Sequence of chain 6.A:
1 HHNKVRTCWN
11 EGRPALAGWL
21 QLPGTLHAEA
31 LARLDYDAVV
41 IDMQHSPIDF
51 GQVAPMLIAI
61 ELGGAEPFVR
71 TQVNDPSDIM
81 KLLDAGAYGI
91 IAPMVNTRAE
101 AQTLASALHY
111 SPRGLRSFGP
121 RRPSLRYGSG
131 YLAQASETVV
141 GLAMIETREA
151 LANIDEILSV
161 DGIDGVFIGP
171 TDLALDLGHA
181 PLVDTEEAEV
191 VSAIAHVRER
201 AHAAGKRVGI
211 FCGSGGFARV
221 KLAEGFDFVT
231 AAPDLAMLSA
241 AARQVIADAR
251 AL

Binding-site contacts:
Ligand atom O4 contacts residue TYR131 of chain 5.A at 4.3 Å.
Ligand atom C3 contacts residue PRO120 of chain 5.A at 4.1 Å (hydrophobic).
Ligand atom O4 contacts residue PHE118 of chain 5.A at 4.1 Å.
Ligand atom C3 contacts residue PHE118 of chain 5.A at 3.5 Å (hydrophobic).
Ligand atom O3 contacts residue GLY130 of chain 5.A at 4.4 Å.
Ligand atom O2 contacts residue PHE118 of chain 5.A at 3.7 Å.
Ligand atom O4 contacts residue PRO120 of chain 5.A at 4.1 Å.
Ligand atom C3 contacts residue TYR131 of chain 5.A at 3.7 Å (hydrophobic).
Ligand atom O3 contacts residue TYR131 of chain 5.A at 3.7 Å.
Ligand atom O1 contacts residue PHE118 of chain 5.A at 4.0 Å.
Ligand atom C2 contacts residue SER129 of chain 5.A at 4.0 Å.
Ligand atom C3 contacts residue LEU132 of chain 5.A at 4.1 Å (hydrophobic).
Ligand atom C2 contacts residue PHE118 of chain 5.A at 3.9 Å (hydrophobic).
Ligand atom C2 contacts residue LEU132 of chain 5.A at 3.8 Å (hydrophobic).
Ligand atom O4 contacts residue SER124 of chain 5.A at 3.5 Å.
Ligand atom C1 contacts residue PRO181 of chain 6.A at 4.4 Å (hydrophobic).
Ligand atom O3 contacts residue LEU132 of chain 5.A at 3.1 Å (h-bond).
Ligand atom C1 contacts residue PHE118 of chain 5.A at 3.7 Å (hydrophobic).
Ligand atom O1 contacts residue PRO181 of chain 6.A at 3.7 Å.
Ligand atom C1 contacts residue LEU132 of chain 5.A at 4.3 Å (hydrophobic).
Ligand atom O3 contacts residue SER129 of chain 5.A at 3.0 Å (h-bond).
Ligand atom O1 contacts residue LEU132 of chain 5.A at 3.8 Å.
Ligand atom C2 contacts residue TYR131 of chain 5.A at 4.5 Å (hydrophobic).

Sequence of chain 5.A:
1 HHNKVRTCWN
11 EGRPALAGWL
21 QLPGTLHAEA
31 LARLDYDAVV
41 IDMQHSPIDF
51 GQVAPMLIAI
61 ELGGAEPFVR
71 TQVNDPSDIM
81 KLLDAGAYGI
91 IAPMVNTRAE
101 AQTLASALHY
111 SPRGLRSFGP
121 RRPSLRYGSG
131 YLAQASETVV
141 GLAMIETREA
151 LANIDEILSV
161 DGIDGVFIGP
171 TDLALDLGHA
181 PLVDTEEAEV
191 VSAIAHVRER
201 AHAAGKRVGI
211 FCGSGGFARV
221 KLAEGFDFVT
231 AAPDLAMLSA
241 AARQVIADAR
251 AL

The small molecule below binds the protein below.
Small molecule (SMILES): O=C(O)C(=O)CO